Sequence of chain 1.C:
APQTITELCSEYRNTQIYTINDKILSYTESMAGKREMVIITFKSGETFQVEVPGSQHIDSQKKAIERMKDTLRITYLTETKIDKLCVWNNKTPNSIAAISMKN

A protein and the small-molecule ligand that binds it are described below.
Small molecule (SMILES): OC[C@H]1O[C@@H](O[C@H]2[C@H](O)[C@@H](O)[C@H](O)O[C@@H]2CO)[C@H](O)[C@@H](O)[C@H]1O

Binding-site contacts:
Ligand atom O6 contacts residue TRP88 of chain 1.C at 4.1 Å.
Ligand atom C4 contacts residue TRP88 of chain 1.C at 3.6 Å (hydrophobic).
Ligand atom O6 contacts residue GLN56 of chain 1.C at 3.5 Å.
Ligand atom O2 contacts residue LYS91 of chain 1.C at 4.0 Å.
Ligand atom C3 contacts residue GLU51 of chain 1.C at 4.3 Å.
Ligand atom O3 contacts residue GLU51 of chain 1.C at 3.9 Å.
Ligand atom C1 contacts residue GLN56 of chain 1.C at 4.3 Å.
Ligand atom C6 contacts residue GLN61 of chain 1.C at 4.0 Å.
Ligand atom C3 contacts residue GLN56 of chain 1.C at 3.7 Å.
Ligand atom C6 contacts residue GLN56 of chain 1.C at 4.3 Å.
Ligand atom C5 contacts residue TRP88 of chain 1.C at 3.9 Å (hydrophobic).
Ligand atom O4 contacts residue LYS91 of chain 1.C at 3.0 Å (salt-bridge).
Ligand atom C5 contacts residue GLN56 of chain 1.C at 4.1 Å.
Ligand atom O4 contacts residue GLU51 of chain 1.C at 2.6 Å (salt-bridge).
Ligand atom O6 contacts residue GLN61 of chain 1.C at 3.1 Å (h-bond).
Ligand atom C4 contacts residue GLN56 of chain 1.C at 4.4 Å.
Ligand atom O4 contacts residue GLN56 of chain 1.C at 3.3 Å.
Ligand atom C5 contacts residue GLN56 of chain 1.C at 4.0 Å.
Ligand atom C4 contacts residue LYS91 of chain 1.C at 3.9 Å.
Ligand atom O3 contacts residue LYS91 of chain 1.C at 2.7 Å (salt-bridge).
Ligand atom C2 contacts residue LYS91 of chain 1.C at 3.5 Å.
Ligand atom O3 contacts residue ASN90 of chain 1.C at 3.2 Å (h-bond).
Ligand atom O5 contacts residue GLN56 of chain 1.C at 3.4 Å (h-bond).
Ligand atom C6 contacts residue GLU51 of chain 1.C at 4.5 Å.
Ligand atom O3 contacts residue TRP88 of chain 1.C at 3.6 Å.
Ligand atom C4 contacts residue GLU51 of chain 1.C at 3.4 Å.
Ligand atom O6 contacts residue GLN56 of chain 1.C at 3.0 Å (h-bond).
Ligand atom C3 contacts residue TRP88 of chain 1.C at 3.6 Å (hydrophobic).
Ligand atom C6 contacts residue HIS57 of chain 1.C at 3.6 Å.
Ligand atom O3 contacts residue GLN56 of chain 1.C at 4.0 Å.
Ligand atom C6 contacts residue TRP88 of chain 1.C at 3.9 Å (hydrophobic).
Ligand atom O2 contacts residue ASN90 of chain 1.C at 2.8 Å (h-bond).
Ligand atom C6 contacts residue GLN56 of chain 1.C at 3.4 Å.
Ligand atom O4 contacts residue GLN56 of chain 1.C at 3.7 Å.
Ligand atom O6 contacts residue HIS57 of chain 1.C at 3.7 Å.
Ligand atom C2 contacts residue ASN90 of chain 1.C at 3.9 Å.
Ligand atom C3 contacts residue ASN90 of chain 1.C at 4.0 Å.
Ligand atom C3 contacts residue LYS91 of chain 1.C at 3.5 Å.
Ligand atom C4 contacts residue GLN56 of chain 1.C at 4.2 Å.